Binding-site contacts:
Ligand atom O2 contacts residue GLY176 of chain 1.A at 3.7 Å.
Ligand atom C7 contacts residue PHE175 of chain 1.A at 3.6 Å (hydrophobic).
Ligand atom N2 contacts residue GLU77 of chain 1.A at 3.4 Å (salt-bridge).
Ligand atom C32 contacts residue THR112 of chain 1.A at 3.9 Å.
Ligand atom O3 contacts residue ARG73 of chain 1.A at 3.4 Å.
Ligand atom C20 contacts residue GLU77 of chain 1.A at 3.2 Å.
Ligand atom C3 contacts residue ILE90 of chain 1.A at 3.8 Å (hydrophobic).
Ligand atom C32 contacts residue LEU110 of chain 1.A at 3.6 Å (hydrophobic).
Ligand atom C21 contacts residue ASP174 of chain 1.A at 3.9 Å.
Ligand atom C4 contacts residue ILE90 of chain 1.A at 3.8 Å (hydrophobic).
Ligand atom N2 contacts residue ILE90 of chain 1.A at 3.9 Å.
Ligand atom N9 contacts residue ASP174 of chain 1.A at 3.5 Å (salt-bridge).
Ligand atom C1 contacts residue ASP174 of chain 1.A at 3.1 Å.
Ligand atom C34 contacts residue THR112 of chain 1.A at 3.4 Å.
Ligand atom C2 contacts residue ASP174 of chain 1.A at 3.6 Å.
Ligand atom C13 contacts residue ASP174 of chain 1.A at 3.7 Å.
Ligand atom C21 contacts residue GLY176 of chain 1.A at 3.7 Å.
Ligand atom C33 contacts residue LYS59 of chain 1.A at 3.6 Å.
Ligand atom O1 contacts residue ASP174 of chain 1.A at 2.6 Å (salt-bridge).
Ligand atom N1 contacts residue GLU77 of chain 1.A at 3.8 Å.
Ligand atom S1 contacts residue LEU80 of chain 1.A at 3.7 Å.
Ligand atom C10 contacts residue ASP174 of chain 1.A at 3.5 Å.
Ligand atom O1 contacts residue ILE90 of chain 1.A at 3.8 Å.
Ligand atom N2 contacts residue ASP174 of chain 1.A at 3.7 Å.
Ligand atom C1 contacts residue GLU77 of chain 1.A at 3.7 Å.
Ligand atom C14 contacts residue ASP174 of chain 1.A at 3.6 Å.
Ligand atom C33 contacts residue LEU110 of chain 1.A at 3.3 Å (hydrophobic).
Ligand atom N9 contacts residue GLU77 of chain 1.A at 3.1 Å (salt-bridge).
Ligand atom C34 contacts residue ALA57 of chain 1.A at 3.9 Å (hydrophobic).
Ligand atom C20 contacts residue ASP174 of chain 1.A at 3.5 Å.
Ligand atom S1 contacts residue ASP174 of chain 1.A at 3.6 Å.
Ligand atom C8 contacts residue ASP174 of chain 1.A at 3.5 Å.
Ligand atom C19 contacts residue MET84 of chain 1.A at 3.8 Å (hydrophobic).
Ligand atom C34 contacts residue LYS59 of chain 1.A at 3.8 Å.
Ligand atom O1 contacts residue LEU173 of chain 1.A at 3.5 Å.
Ligand atom C18 contacts residue HIS154 of chain 1.A at 3.7 Å.
Ligand atom C33 contacts residue THR112 of chain 1.A at 3.3 Å.
Ligand atom C33 contacts residue ALA57 of chain 1.A at 3.6 Å (hydrophobic).
Ligand atom C32 contacts residue LYS59 of chain 1.A at 3.8 Å.
Ligand atom N9 contacts residue LEU81 of chain 1.A at 3.8 Å.

Sequence of chain 1.A:
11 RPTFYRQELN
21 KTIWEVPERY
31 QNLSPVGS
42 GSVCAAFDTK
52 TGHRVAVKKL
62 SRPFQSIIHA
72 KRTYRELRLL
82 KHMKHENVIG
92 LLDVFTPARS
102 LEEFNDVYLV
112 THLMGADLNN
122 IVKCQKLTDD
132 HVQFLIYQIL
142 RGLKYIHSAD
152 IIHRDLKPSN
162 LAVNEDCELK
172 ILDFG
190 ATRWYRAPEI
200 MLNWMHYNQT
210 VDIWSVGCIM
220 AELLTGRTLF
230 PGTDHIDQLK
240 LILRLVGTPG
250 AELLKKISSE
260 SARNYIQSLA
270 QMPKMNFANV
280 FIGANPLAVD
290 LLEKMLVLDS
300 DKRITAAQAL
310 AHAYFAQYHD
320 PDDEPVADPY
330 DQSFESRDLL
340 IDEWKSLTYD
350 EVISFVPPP

A small-molecule ligand and the protein it binds are described below.
Small molecule (SMILES): CC(C)(C)c1cc(NC(=O)Nc2cccc3ccccc23)c(N2CCS(=O)(=O)CC2)s1